A protein and the small-molecule ligand that binds it are described below.
Small molecule (SMILES): CC[C@@H](C#Cc1c(C)nc(N)nc1N)c1cc(OC)c(OC)c(OC)c1

Sequence of chain 1.B:
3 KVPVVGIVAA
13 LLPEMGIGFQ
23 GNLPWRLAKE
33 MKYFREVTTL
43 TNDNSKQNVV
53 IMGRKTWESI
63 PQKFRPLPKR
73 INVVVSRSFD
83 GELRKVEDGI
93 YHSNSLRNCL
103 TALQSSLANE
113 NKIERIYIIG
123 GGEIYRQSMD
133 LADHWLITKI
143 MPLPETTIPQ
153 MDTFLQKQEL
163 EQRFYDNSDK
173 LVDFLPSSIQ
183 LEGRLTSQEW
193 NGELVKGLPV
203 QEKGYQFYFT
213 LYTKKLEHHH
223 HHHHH

Binding-site contacts:
Ligand atom NAF contacts residue ALA11 of chain 1.B at 3.6 Å.
Ligand atom CAE contacts residue GLU32 of chain 1.B at 3.5 Å.
Ligand atom N3 contacts residue ILE9 of chain 1.B at 3.4 Å (h-bond).
Ligand atom NAG contacts residue ILE9 of chain 1.B at 3.0 Å (h-bond).
Ligand atom C6 contacts residue GLU32 of chain 1.B at 3.5 Å.
Ligand atom CAL contacts residue THR58 of chain 1.B at 3.2 Å.
Ligand atom NAF contacts residue GLU32 of chain 1.B at 2.7 Å (salt-bridge).
Ligand atom CAA contacts residue THR58 of chain 1.B at 3.8 Å.
Ligand atom C4 contacts residue ILE9 of chain 1.B at 3.7 Å (hydrophobic).
Ligand atom NAG contacts residue NDP1 of chain 1.E at 3.5 Å (h-bond).
Ligand atom CAK contacts residue MET33 of chain 1.B at 3.6 Å (hydrophobic).
Ligand atom N3 contacts residue VAL10 of chain 1.B at 3.4 Å.
Ligand atom C5 contacts residue PHE36 of chain 1.B at 3.5 Å (hydrophobic).
Ligand atom CAB contacts residue PRO63 of chain 1.B at 3.6 Å (hydrophobic).
Ligand atom CAA contacts residue ILE121 of chain 1.B at 3.5 Å (hydrophobic).
Ligand atom CAD contacts residue MET33 of chain 1.B at 3.5 Å (hydrophobic).
Ligand atom NAG contacts residue TYR127 of chain 1.B at 3.4 Å (h-bond).
Ligand atom OAP contacts residue MET33 of chain 1.B at 3.1 Å (h-bond).
Ligand atom N1 contacts residue PHE36 of chain 1.B at 3.6 Å.
Ligand atom C2 contacts residue VAL10 of chain 1.B at 3.7 Å (hydrophobic).
Ligand atom CAB contacts residue SER61 of chain 1.B at 3.2 Å.
Ligand atom C2 contacts residue GLU32 of chain 1.B at 3.5 Å.
Ligand atom N3 contacts residue PHE36 of chain 1.B at 3.4 Å.
Ligand atom CAH contacts residue NDP1 of chain 1.E at 3.7 Å.
Ligand atom CAC contacts residue LEU69 of chain 1.B at 3.3 Å (hydrophobic).
Ligand atom NAG contacts residue ILE121 of chain 1.B at 3.1 Å (h-bond).
Ligand atom C4 contacts residue NDP1 of chain 1.E at 3.1 Å.
Ligand atom CAE contacts residue MET33 of chain 1.B at 3.8 Å (hydrophobic).
Ligand atom C5 contacts residue NDP1 of chain 1.E at 3.4 Å.
Ligand atom N3 contacts residue NDP1 of chain 1.E at 3.4 Å (h-bond).
Ligand atom NAF contacts residue THR140 of chain 1.B at 3.5 Å (h-bond).
Ligand atom C4 contacts residue PHE36 of chain 1.B at 3.3 Å (hydrophobic).
Ligand atom NAG contacts residue PHE36 of chain 1.B at 3.4 Å.
Ligand atom CAX contacts residue MET33 of chain 1.B at 3.3 Å (hydrophobic).
Ligand atom CAY contacts residue MET33 of chain 1.B at 3.5 Å (hydrophobic).
Ligand atom C2 contacts residue ALA11 of chain 1.B at 3.7 Å (hydrophobic).
Ligand atom NAF contacts residue VAL10 of chain 1.B at 3.4 Å (h-bond).
Ligand atom N1 contacts residue GLU32 of chain 1.B at 2.7 Å (salt-bridge).
Ligand atom OAO contacts residue PRO63 of chain 1.B at 3.1 Å.
Ligand atom C2 contacts residue PHE36 of chain 1.B at 3.8 Å (hydrophobic).